Binding-site contacts:
Ligand atom O5 contacts residue SER114 of chain 3.D at 4.3 Å.
Ligand atom O5 contacts residue ALA54 of chain 3.F at 3.9 Å.
Ligand atom C1 contacts residue ASN115 of chain 3.D at 1.4 Å.
Ligand atom C2 contacts residue TYR50 of chain 3.F at 4.4 Å (hydrophobic).
Ligand atom C6 contacts residue LEU55 of chain 3.F at 4.2 Å (hydrophobic).
Ligand atom C2 contacts residue ASN115 of chain 3.D at 2.5 Å.
Ligand atom C7 contacts residue ASN115 of chain 3.D at 3.8 Å.
Ligand atom C7 contacts residue ALA53 of chain 3.F at 3.5 Å (hydrophobic).
Ligand atom O7 contacts residue ALA53 of chain 3.F at 3.8 Å.
Ligand atom C1 contacts residue ALA54 of chain 3.F at 3.9 Å (hydrophobic).
Ligand atom C1 contacts residue ARG51 of chain 3.F at 4.1 Å.
Ligand atom O5 contacts residue ARG51 of chain 3.F at 3.9 Å.
Ligand atom C8 contacts residue ALA67 of chain 3.F at 4.4 Å (hydrophobic).
Ligand atom C2 contacts residue ALA54 of chain 3.F at 3.8 Å (hydrophobic).
Ligand atom C3 contacts residue ASN115 of chain 3.D at 3.8 Å.
Ligand atom O4 contacts residue ALA54 of chain 3.F at 3.4 Å.
Ligand atom C7 contacts residue ASN32 of chain 3.F at 4.3 Å.
Ligand atom C3 contacts residue ALA54 of chain 3.F at 4.1 Å (hydrophobic).
Ligand atom N2 contacts residue ALA53 of chain 3.F at 4.0 Å.
Ligand atom C4 contacts residue ASN115 of chain 3.D at 4.2 Å.
Ligand atom C8 contacts residue ARG51 of chain 3.F at 4.2 Å.
Ligand atom C5 contacts residue ASN115 of chain 3.D at 3.6 Å.
Ligand atom C8 contacts residue ASN32 of chain 3.F at 3.7 Å.
Ligand atom C5 contacts residue LEU55 of chain 3.F at 4.1 Å (hydrophobic).
Ligand atom N2 contacts residue ALA54 of chain 3.F at 4.4 Å.
Ligand atom C4 contacts residue ALA54 of chain 3.F at 4.3 Å (hydrophobic).
Ligand atom O3 contacts residue ALA53 of chain 3.F at 3.6 Å.
Ligand atom O5 contacts residue ASN115 of chain 3.D at 2.2 Å (h-bond).
Ligand atom C6 contacts residue ARG51 of chain 3.F at 4.2 Å.
Ligand atom O6 contacts residue ALA53 of chain 3.F at 4.3 Å.
Ligand atom N2 contacts residue ARG51 of chain 3.F at 3.8 Å.
Ligand atom O3 contacts residue ALA54 of chain 3.F at 3.7 Å.
Ligand atom N2 contacts residue TYR50 of chain 3.F at 3.8 Å.
Ligand atom N2 contacts residue ASN32 of chain 3.F at 4.3 Å.
Ligand atom N2 contacts residue ASN115 of chain 3.D at 3.0 Å (h-bond).
Ligand atom C8 contacts residue ASN115 of chain 3.D at 4.2 Å.
Ligand atom O7 contacts residue ASN115 of chain 3.D at 4.1 Å.
Ligand atom C8 contacts residue ALA53 of chain 3.F at 3.4 Å (hydrophobic).
Ligand atom C5 contacts residue ARG51 of chain 3.F at 3.9 Å.
Ligand atom C6 contacts residue ALA53 of chain 3.F at 4.2 Å (hydrophobic).

Sequence of chain 3.F:
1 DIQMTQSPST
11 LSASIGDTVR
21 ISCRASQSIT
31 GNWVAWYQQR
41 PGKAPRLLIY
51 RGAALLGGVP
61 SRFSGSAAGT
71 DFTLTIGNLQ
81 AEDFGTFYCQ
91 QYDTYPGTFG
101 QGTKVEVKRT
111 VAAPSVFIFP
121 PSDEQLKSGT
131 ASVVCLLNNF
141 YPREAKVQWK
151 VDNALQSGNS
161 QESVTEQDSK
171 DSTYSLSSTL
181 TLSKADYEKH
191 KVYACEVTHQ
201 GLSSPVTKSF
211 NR

This protein binds this small molecule.
Small molecule (SMILES): CC(=O)N[C@H]1[C@H](O[C@H]2[C@H](O)[C@@H](NC(C)=O)CO[C@@H]2CO)O[C@H](CO)[C@@H](O[C@@H]2O[C@H](CO[C@H]3O[C@H](CO)[C@@H](O)[C@H](O)[C@@H]3O)[C@@H](O)[C@H](O)[C@@H]2O)[C@@H]1O

Sequence of chain 3.D:
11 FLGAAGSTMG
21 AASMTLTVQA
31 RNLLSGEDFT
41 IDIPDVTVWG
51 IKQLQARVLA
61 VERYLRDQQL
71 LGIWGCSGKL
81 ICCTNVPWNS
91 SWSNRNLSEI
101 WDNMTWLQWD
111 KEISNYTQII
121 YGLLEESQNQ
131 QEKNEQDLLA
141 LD